Binding-site contacts:
Ligand atom C16 contacts residue THR449 of chain 1.B at 3.0 Å.
Ligand atom O12 contacts residue PHE119 of chain 1.B at 3.1 Å.
Ligand atom C7 contacts residue TYR453 of chain 1.B at 3.3 Å (hydrophobic).
Ligand atom C3 contacts residue ASN122 of chain 1.B at 3.3 Å.
Ligand atom C2 contacts residue ASN122 of chain 1.B at 3.5 Å.
Ligand atom C16 contacts residue GLY452 of chain 1.B at 4.0 Å.
Ligand atom O3 contacts residue ALA117 of chain 1.B at 3.1 Å (h-bond).
Ligand atom C15 contacts residue GLY452 of chain 1.B at 4.2 Å.
Ligand atom C3 contacts residue LEU124 of chain 1.B at 4.1 Å (hydrophobic).
Ligand atom C17 contacts residue THR449 of chain 1.B at 3.9 Å.
Ligand atom C7 contacts residue THR449 of chain 1.B at 4.0 Å.
Ligand atom O3 contacts residue LYS445 of chain 1.B at 4.0 Å.
Ligand atom C4 contacts residue ASN122 of chain 1.B at 4.0 Å.
Ligand atom O3 contacts residue LEU124 of chain 1.B at 2.7 Å (h-bond).
Ligand atom C7 contacts residue ASN122 of chain 1.B at 4.1 Å.
Ligand atom O3 contacts residue ASN118 of chain 1.B at 3.9 Å.
Ligand atom C9 contacts residue ASN122 of chain 1.B at 3.8 Å.
Ligand atom O7 contacts residue TYR453 of chain 1.B at 3.6 Å (h-bond).
Ligand atom C11 contacts residue PHE119 of chain 1.B at 3.6 Å (hydrophobic).
Ligand atom O3 contacts residue ASN122 of chain 1.B at 2.7 Å (h-bond).
Ligand atom C3 contacts residue ALA117 of chain 1.B at 4.2 Å (hydrophobic).
Ligand atom O7 contacts residue THR449 of chain 1.B at 2.8 Å.
Ligand atom C10 contacts residue ASN122 of chain 1.B at 3.8 Å.
Ligand atom C1 contacts residue PHE119 of chain 1.B at 3.2 Å (hydrophobic).
Ligand atom C15 contacts residue THR449 of chain 1.B at 2.9 Å.
Ligand atom C23 contacts residue LEU451 of chain 1.B at 4.1 Å (hydrophobic).
Ligand atom C4 contacts residue LYS445 of chain 1.B at 4.2 Å.
Ligand atom C1 contacts residue ASN122 of chain 1.B at 3.5 Å.
Ligand atom O3 contacts residue TYR123 of chain 1.B at 3.4 Å.
Ligand atom C6 contacts residue TYR453 of chain 1.B at 3.7 Å (hydrophobic).
Ligand atom C2 contacts residue PHE119 of chain 1.B at 3.7 Å (hydrophobic).
Ligand atom C2 contacts residue ASN118 of chain 1.B at 3.9 Å.
Ligand atom C14 contacts residue THR449 of chain 1.B at 3.6 Å.
Ligand atom C5 contacts residue ASN122 of chain 1.B at 3.4 Å.
Ligand atom O12 contacts residue ASN122 of chain 1.B at 4.1 Å.
Ligand atom O7 contacts residue LYS445 of chain 1.B at 3.4 Å.
Ligand atom C15 contacts residue TYR453 of chain 1.B at 4.0 Å (hydrophobic).
Ligand atom C8 contacts residue ASN122 of chain 1.B at 4.1 Å.
Ligand atom C12 contacts residue PHE119 of chain 1.B at 3.5 Å (hydrophobic).
Ligand atom O7 contacts residue ASN122 of chain 1.B at 3.4 Å (h-bond).

Sequence of chain 1.B:
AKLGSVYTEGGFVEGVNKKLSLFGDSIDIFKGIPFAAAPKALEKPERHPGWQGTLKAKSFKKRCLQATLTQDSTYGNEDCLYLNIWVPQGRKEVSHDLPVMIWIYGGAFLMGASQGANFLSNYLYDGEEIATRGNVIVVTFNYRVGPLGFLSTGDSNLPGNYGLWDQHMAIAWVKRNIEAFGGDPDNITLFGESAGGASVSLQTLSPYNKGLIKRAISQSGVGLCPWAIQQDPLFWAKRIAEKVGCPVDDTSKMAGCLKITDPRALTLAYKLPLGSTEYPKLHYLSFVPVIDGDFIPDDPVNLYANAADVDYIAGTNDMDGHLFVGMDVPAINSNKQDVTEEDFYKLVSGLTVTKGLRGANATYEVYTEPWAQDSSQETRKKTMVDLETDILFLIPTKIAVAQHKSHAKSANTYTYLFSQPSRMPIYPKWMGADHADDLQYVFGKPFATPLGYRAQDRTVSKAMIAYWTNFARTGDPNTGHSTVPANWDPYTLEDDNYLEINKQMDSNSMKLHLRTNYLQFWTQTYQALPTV

The protein below binds the small molecule below.
Small molecule (SMILES): C[C@H](CCC(=O)NCCS(=O)(=O)O)[C@H]1CC[C@H]2[C@@H]3[C@H](O)C[C@@H]4C[C@H](O)CC[C@]4(C)[C@H]3C[C@H](O)[C@]12C